Sequence of chain 1.A:
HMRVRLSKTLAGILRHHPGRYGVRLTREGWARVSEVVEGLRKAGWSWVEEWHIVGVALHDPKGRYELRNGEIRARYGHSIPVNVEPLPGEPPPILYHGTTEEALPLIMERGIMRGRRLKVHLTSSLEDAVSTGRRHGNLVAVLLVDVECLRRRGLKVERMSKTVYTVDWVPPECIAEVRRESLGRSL

The small molecule below binds the protein below.
Small molecule (SMILES): Nc1ncnc2c1ncn2[C@@H]1O[C@H](COP(=O)(O)OP(=O)(O)OC[C@H]2O[C@H](OP(=O)(O)O)[C@H](O)[C@@H]2O)[C@@H](O)[C@H]1O

Binding-site contacts:
Ligand atom O2A contacts residue ARG136 of chain 1.A at 3.0 Å (salt-bridge).
Ligand atom N6A contacts residue GLY130 of chain 1.A at 2.9 Å (h-bond).
Ligand atom O3Z contacts residue ARG34 of chain 1.A at 2.9 Å (salt-bridge).
Ligand atom N7A contacts residue ILE126 of chain 1.A at 3.6 Å.
Ligand atom N6A contacts residue ILE126 of chain 1.A at 3.7 Å.
Ligand atom O2B contacts residue THR118 of chain 1.A at 2.7 Å (h-bond).
Ligand atom O3Z contacts residue GOL1 of chain 1.E at 3.1 Å (h-bond).
Ligand atom N6A contacts residue LEU125 of chain 1.A at 3.5 Å (h-bond).
Ligand atom O1Z contacts residue ARG83 of chain 1.A at 3.0 Å (salt-bridge).
Ligand atom O3B contacts residue THR118 of chain 1.A at 3.5 Å (h-bond).
Ligand atom O2Z contacts residue ARG34 of chain 1.A at 2.8 Å (salt-bridge).
Ligand atom O1A contacts residue ARG136 of chain 1.A at 2.9 Å (salt-bridge).
Ligand atom C6A contacts residue ILE126 of chain 1.A at 3.5 Å (hydrophobic).
Ligand atom O3B contacts residue HIS155 of chain 1.A at 3.3 Å (h-bond).
Ligand atom O2Z contacts residue TYR95 of chain 1.A at 3.2 Å (h-bond).
Ligand atom C5A contacts residue ILE126 of chain 1.A at 3.4 Å (hydrophobic).
Ligand atom O2N contacts residue THR151 of chain 1.A at 3.6 Å.
Ligand atom N7A contacts residue ILE131 of chain 1.A at 3.6 Å.
Ligand atom O2N contacts residue HIS155 of chain 1.A at 2.8 Å (h-bond).
Ligand atom C2D contacts residue THR151 of chain 1.A at 3.7 Å.
Ligand atom O1N contacts residue HIS116 of chain 1.A at 3.5 Å.
Ligand atom C8A contacts residue MET132 of chain 1.A at 3.5 Å (hydrophobic).
Ligand atom N1A contacts residue LEU125 of chain 1.A at 3.4 Å.
Ligand atom N7A contacts residue MET132 of chain 1.A at 3.0 Å (h-bond).
Ligand atom O2D contacts residue THR151 of chain 1.A at 2.7 Å (h-bond).
Ligand atom O2Z contacts residue ARG83 of chain 1.A at 2.7 Å (salt-bridge).
Ligand atom O1A contacts residue ARG154 of chain 1.A at 3.0 Å (salt-bridge).
Ligand atom N6A contacts residue MET132 of chain 1.A at 3.5 Å.
Ligand atom O4D contacts residue GOL1 of chain 1.E at 3.4 Å (h-bond).
Ligand atom O1A contacts residue HIS155 of chain 1.A at 3.7 Å.
Ligand atom O4D contacts residue ARG136 of chain 1.A at 3.7 Å.
Ligand atom O2N contacts residue ARG154 of chain 1.A at 2.8 Å (salt-bridge).
Ligand atom O5B contacts residue HIS155 of chain 1.A at 3.3 Å.
Ligand atom PA contacts residue ARG136 of chain 1.A at 3.6 Å.
Ligand atom PZ contacts residue ARG83 of chain 1.A at 3.6 Å.
Ligand atom PZ contacts residue ARG34 of chain 1.A at 3.7 Å.
Ligand atom C1D contacts residue GOL1 of chain 1.E at 3.6 Å.
Ligand atom O5D contacts residue ARG154 of chain 1.A at 3.5 Å (salt-bridge).
Ligand atom C2B contacts residue HIS116 of chain 1.A at 3.5 Å.
Ligand atom O2B contacts residue HIS116 of chain 1.A at 2.7 Å (h-bond).